Binding-site contacts:
Ligand atom CA contacts residue ACB1 of chain 2.C at 1.4 Å.
Ligand atom O contacts residue ACB1 of chain 2.C at 1.5 Å (h-bond).
Ligand atom C contacts residue SER96 of chain 2.A at 3.5 Å.
Ligand atom OD2 contacts residue SER96 of chain 2.A at 3.6 Å.
Ligand atom CG contacts residue SER96 of chain 2.A at 3.7 Å.
Ligand atom OD2 contacts residue ACB1 of chain 2.C at 0.7 Å (h-bond).
Ligand atom OXT contacts residue GLY203 of chain 2.A at 3.3 Å (h-bond).
Ligand atom OD1 contacts residue MET23 of chain 2.A at 2.9 Å (h-bond).
Ligand atom CA contacts residue THR205 of chain 2.A at 3.8 Å.
Ligand atom CG contacts residue ACB1 of chain 2.C at 0.5 Å.
Ligand atom OXT contacts residue SER96 of chain 2.A at 3.9 Å.
Ligand atom N contacts residue CYS204 of chain 2.A at 3.8 Å.
Ligand atom OXT contacts residue THR205 of chain 2.A at 3.1 Å (h-bond).
Ligand atom OD1 contacts residue ACB1 of chain 2.C at 1.1 Å (h-bond).
Ligand atom C contacts residue ACB1 of chain 2.C at 0.5 Å.
Ligand atom OXT contacts residue THR98 of chain 2.A at 3.7 Å.
Ligand atom OD1 contacts residue LYS176 of chain 2.A at 3.5 Å (salt-bridge).
Ligand atom CG contacts residue LYS176 of chain 2.A at 3.8 Å.
Ligand atom C contacts residue CYS204 of chain 2.A at 3.9 Å (hydrophobic).
Ligand atom C4 contacts residue THR140 of chain 2.A at 3.9 Å.
Ligand atom OD1 contacts residue GLU206 of chain 2.A at 3.5 Å (salt-bridge).
Ligand atom OXT contacts residue CYS97 of chain 2.A at 3.0 Å (h-bond).
Ligand atom O contacts residue THR98 of chain 2.A at 3.1 Å (h-bond).
Ligand atom CA contacts residue CYS204 of chain 2.A at 3.3 Å (hydrophobic).
Ligand atom C contacts residue THR98 of chain 2.A at 3.6 Å.
Ligand atom CG contacts residue MET23 of chain 2.A at 3.9 Å (hydrophobic).
Ligand atom OD2 contacts residue ARG62 of chain 2.A at 3.0 Å (salt-bridge).
Ligand atom O contacts residue CYS97 of chain 2.A at 3.2 Å (h-bond).
Ligand atom OXT contacts residue ACB1 of chain 2.C at 0.9 Å.
Ligand atom C4 contacts residue THR98 of chain 2.A at 2.9 Å.
Ligand atom C4 contacts residue ACB1 of chain 2.C at 0.9 Å.
Ligand atom C contacts residue THR205 of chain 2.A at 3.8 Å.
Ligand atom O contacts residue SER96 of chain 2.A at 2.4 Å (h-bond).
Ligand atom OD1 contacts residue THR205 of chain 2.A at 4.0 Å.
Ligand atom C contacts residue CYS97 of chain 2.A at 3.5 Å (hydrophobic).
Ligand atom N contacts residue ACB1 of chain 2.C at 0.7 Å (h-bond).
Ligand atom OXT contacts residue CYS204 of chain 2.A at 3.2 Å.
Ligand atom CB contacts residue ACB1 of chain 2.C at 0.6 Å.
Ligand atom N contacts residue GLU206 of chain 2.A at 2.8 Å (salt-bridge).
Ligand atom N contacts residue THR205 of chain 2.A at 3.0 Å (h-bond).

The small molecule below binds the protein below.
Small molecule (SMILES): C[C@H](C(=O)O)[C@H](N)C(=O)O

Sequence of chain 2.A:
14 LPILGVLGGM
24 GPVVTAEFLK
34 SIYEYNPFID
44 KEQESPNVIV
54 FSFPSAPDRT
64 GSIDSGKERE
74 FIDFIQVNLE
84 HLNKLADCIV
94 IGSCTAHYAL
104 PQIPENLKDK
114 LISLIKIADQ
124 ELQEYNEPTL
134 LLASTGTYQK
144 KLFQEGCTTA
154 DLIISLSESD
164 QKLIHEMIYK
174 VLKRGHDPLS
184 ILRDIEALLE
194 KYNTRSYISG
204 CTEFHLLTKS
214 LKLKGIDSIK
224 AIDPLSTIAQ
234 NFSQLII